Sequence of chain 1.B:
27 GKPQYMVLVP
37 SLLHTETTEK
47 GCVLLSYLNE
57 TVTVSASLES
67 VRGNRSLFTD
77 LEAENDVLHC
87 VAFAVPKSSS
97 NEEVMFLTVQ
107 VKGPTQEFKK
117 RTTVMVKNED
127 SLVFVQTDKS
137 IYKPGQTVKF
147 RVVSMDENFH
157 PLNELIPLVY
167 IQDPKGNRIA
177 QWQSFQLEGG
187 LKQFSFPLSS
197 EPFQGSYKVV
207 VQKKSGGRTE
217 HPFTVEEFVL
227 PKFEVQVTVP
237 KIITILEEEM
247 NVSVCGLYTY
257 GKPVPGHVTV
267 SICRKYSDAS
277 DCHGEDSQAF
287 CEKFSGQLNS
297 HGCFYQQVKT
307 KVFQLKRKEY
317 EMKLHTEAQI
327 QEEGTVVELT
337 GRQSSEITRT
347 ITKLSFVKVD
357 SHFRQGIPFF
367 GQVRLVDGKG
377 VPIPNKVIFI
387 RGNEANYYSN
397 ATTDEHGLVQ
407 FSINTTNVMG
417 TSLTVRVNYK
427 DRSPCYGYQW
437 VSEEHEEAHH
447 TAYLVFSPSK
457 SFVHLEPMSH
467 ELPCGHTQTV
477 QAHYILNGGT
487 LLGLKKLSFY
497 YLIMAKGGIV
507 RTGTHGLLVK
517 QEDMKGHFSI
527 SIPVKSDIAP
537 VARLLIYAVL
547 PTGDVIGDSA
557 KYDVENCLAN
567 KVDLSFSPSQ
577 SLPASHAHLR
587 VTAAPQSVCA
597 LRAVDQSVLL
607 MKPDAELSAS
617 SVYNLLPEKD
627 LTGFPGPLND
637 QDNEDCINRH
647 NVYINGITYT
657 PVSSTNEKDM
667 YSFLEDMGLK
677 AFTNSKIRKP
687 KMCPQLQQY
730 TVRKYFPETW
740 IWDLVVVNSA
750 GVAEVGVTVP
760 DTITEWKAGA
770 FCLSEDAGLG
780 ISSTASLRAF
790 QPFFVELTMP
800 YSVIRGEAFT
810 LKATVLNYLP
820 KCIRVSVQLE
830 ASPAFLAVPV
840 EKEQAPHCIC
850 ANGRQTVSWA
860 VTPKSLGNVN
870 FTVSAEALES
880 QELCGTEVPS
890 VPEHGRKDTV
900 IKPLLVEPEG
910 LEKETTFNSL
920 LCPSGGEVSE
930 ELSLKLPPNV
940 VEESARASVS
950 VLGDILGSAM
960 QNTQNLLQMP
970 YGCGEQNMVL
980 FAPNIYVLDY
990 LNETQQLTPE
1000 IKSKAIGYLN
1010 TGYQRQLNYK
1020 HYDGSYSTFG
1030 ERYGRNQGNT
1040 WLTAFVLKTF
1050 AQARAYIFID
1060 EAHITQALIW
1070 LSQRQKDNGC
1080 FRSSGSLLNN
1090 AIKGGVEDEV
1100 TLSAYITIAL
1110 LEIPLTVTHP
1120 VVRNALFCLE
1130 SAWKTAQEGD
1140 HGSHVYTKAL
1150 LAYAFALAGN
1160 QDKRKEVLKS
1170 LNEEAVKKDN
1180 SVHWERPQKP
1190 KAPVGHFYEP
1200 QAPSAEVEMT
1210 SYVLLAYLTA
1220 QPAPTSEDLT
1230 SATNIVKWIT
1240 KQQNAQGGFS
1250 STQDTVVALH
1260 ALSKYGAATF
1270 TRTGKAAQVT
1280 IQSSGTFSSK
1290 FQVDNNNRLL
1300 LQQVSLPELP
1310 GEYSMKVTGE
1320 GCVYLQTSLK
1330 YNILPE

The small molecule below binds the protein below.
Small molecule (SMILES): CC(=O)N[C@@H]1[C@@H](O)[C@H](O)[C@@H](CO)O[C@H]1O

Binding-site contacts:
Ligand atom C7 contacts residue PHE385 of chain 1.B at 4.5 Å (hydrophobic).
Ligand atom C1 contacts residue ASN396 of chain 1.B at 1.4 Å.
Ligand atom C2 contacts residue ASN396 of chain 1.B at 2.5 Å.
Ligand atom C3 contacts residue ASN396 of chain 1.B at 3.8 Å.
Ligand atom N2 contacts residue PHE385 of chain 1.B at 3.9 Å.
Ligand atom C5 contacts residue ASN396 of chain 1.B at 3.7 Å.
Ligand atom C4 contacts residue ASN396 of chain 1.B at 4.2 Å.
Ligand atom C7 contacts residue ASN396 of chain 1.B at 4.2 Å.
Ligand atom O5 contacts residue ASN396 of chain 1.B at 2.4 Å (h-bond).
Ligand atom N2 contacts residue ASN396 of chain 1.B at 2.8 Å (h-bond).
Ligand atom C8 contacts residue PHE385 of chain 1.B at 3.8 Å (hydrophobic).